The small molecule below binds the protein below.
Small molecule (SMILES): CC(C)CCC[C@@H](C)[C@H]1CC[C@H]2[C@@H]3CC=C4C[C@@H](OC(=O)CCC(=O)O)CC[C@]4(C)[C@H]3CC[C@]12C

Binding-site contacts:
Ligand atom CAN contacts residue GLY395 of chain 1.C at 3.6 Å.
Ligand atom CAI contacts residue GLU403 of chain 1.C at 2.8 Å.
Ligand atom CAK contacts residue VAL402 of chain 1.C at 3.6 Å (hydrophobic).
Ligand atom CAA contacts residue VAL391 of chain 1.C at 3.2 Å (hydrophobic).
Ligand atom CAJ contacts residue TYR339 of chain 1.C at 3.8 Å (hydrophobic).
Ligand atom OAG contacts residue TYR467 of chain 1.C at 3.6 Å.
Ligand atom OAF contacts residue ARG470 of chain 1.C at 3.2 Å (salt-bridge).
Ligand atom CAA contacts residue ILE394 of chain 1.C at 3.7 Å (hydrophobic).
Ligand atom OAF contacts residue PHE425 of chain 1.C at 3.7 Å.
Ligand atom CAP contacts residue ILE398 of chain 1.C at 3.7 Å (hydrophobic).
Ligand atom CAL contacts residue TYR467 of chain 1.C at 3.9 Å (hydrophobic).
Ligand atom CAM contacts residue TYR467 of chain 1.C at 3.6 Å (hydrophobic).
Ligand atom OAF contacts residue TYR467 of chain 1.C at 3.7 Å.
Ligand atom CAA contacts residue GLY395 of chain 1.C at 3.8 Å.
Ligand atom CAK contacts residue GLU403 of chain 1.C at 3.6 Å.
Ligand atom CAX contacts residue GLY423 of chain 1.C at 3.5 Å.
Ligand atom OAF contacts residue GLY423 of chain 1.C at 3.2 Å.
Ligand atom CBC contacts residue GLU403 of chain 1.C at 3.6 Å.
Ligand atom CAY contacts residue TYR467 of chain 1.C at 3.5 Å (hydrophobic).
Ligand atom CAN contacts residue VAL391 of chain 1.C at 3.9 Å (hydrophobic).
Ligand atom CAQ contacts residue ILE398 of chain 1.C at 3.7 Å (hydrophobic).
Ligand atom CAZ contacts residue GLU403 of chain 1.C at 3.2 Å.
Ligand atom CAM contacts residue HIS426 of chain 1.C at 3.3 Å.
Ligand atom CAY contacts residue HIS426 of chain 1.C at 3.9 Å.
Ligand atom CAC contacts residue ILE335 of chain 1.C at 3.5 Å (hydrophobic).
Ligand atom CAE contacts residue LEU332 of chain 1.C at 3.8 Å (hydrophobic).
Ligand atom CBB contacts residue ILE335 of chain 1.C at 3.9 Å (hydrophobic).
Ligand atom CAL contacts residue HIS426 of chain 1.C at 3.4 Å.
Ligand atom CAL contacts residue PHE425 of chain 1.C at 3.8 Å (hydrophobic).
Ligand atom OAH contacts residue ARG470 of chain 1.C at 3.7 Å.
Ligand atom CAR contacts residue TYR467 of chain 1.C at 3.3 Å (hydrophobic).
Ligand atom CAC contacts residue TYR339 of chain 1.C at 3.4 Å (hydrophobic).
Ligand atom CAN contacts residue TYR339 of chain 1.C at 3.5 Å (hydrophobic).
Ligand atom CAX contacts residue TYR467 of chain 1.C at 3.6 Å (hydrophobic).
Ligand atom OAW contacts residue TYR467 of chain 1.C at 3.5 Å (h-bond).
Ligand atom CAV contacts residue GLU403 of chain 1.C at 3.2 Å.
Ligand atom OAG contacts residue PHE425 of chain 1.C at 3.2 Å (h-bond).
Ligand atom CAD contacts residue LEU332 of chain 1.C at 3.6 Å (hydrophobic).
Ligand atom CAC contacts residue TYR336 of chain 1.C at 3.8 Å (hydrophobic).
Ligand atom CAU contacts residue TYR336 of chain 1.C at 3.4 Å (hydrophobic).

Sequence of chain 1.C:
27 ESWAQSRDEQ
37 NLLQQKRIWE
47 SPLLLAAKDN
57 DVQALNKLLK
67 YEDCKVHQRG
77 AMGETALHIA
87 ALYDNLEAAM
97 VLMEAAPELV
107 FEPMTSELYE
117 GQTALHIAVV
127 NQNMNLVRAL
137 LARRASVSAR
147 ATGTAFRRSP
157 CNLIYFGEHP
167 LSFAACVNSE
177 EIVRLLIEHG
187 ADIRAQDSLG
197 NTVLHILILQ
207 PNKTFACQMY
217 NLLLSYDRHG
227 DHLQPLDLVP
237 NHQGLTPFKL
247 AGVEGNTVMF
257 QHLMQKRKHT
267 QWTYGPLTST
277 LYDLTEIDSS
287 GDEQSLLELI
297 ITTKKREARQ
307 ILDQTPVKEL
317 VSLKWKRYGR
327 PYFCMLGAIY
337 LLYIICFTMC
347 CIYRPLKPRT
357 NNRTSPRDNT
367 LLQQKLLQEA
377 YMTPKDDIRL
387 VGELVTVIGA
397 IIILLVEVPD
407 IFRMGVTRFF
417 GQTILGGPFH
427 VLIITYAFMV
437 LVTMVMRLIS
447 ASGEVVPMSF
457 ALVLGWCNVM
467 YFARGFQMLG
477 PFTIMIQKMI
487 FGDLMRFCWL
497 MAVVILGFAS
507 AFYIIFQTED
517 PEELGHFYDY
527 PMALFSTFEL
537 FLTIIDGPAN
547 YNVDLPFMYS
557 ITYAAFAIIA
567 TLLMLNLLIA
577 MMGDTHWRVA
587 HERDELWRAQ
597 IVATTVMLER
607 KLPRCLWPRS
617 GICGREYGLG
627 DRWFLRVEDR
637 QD